A protein and the small-molecule ligand that binds it are described below.
Small molecule (SMILES): OC[C@H]1O[C@H](O)[C@@H](O)[C@@H](O)[C@@H]1O

Binding-site contacts:
Ligand atom C5 contacts residue TRP550 of chain 1.A at 2.9 Å (hydrophobic).
Ligand atom C4 contacts residue TRP550 of chain 1.A at 3.3 Å (hydrophobic).
Ligand atom O6 contacts residue CYS549 of chain 1.A at 4.5 Å.
Ligand atom O5 contacts residue CYS500 of chain 1.A at 4.3 Å.
Ligand atom O5 contacts residue CYS549 of chain 1.A at 4.4 Å.
Ligand atom O2 contacts residue TRP550 of chain 1.A at 3.7 Å.
Ligand atom O4 contacts residue TRP550 of chain 1.A at 3.9 Å.
Ligand atom O6 contacts residue CYS500 of chain 1.A at 4.3 Å.
Ligand atom O4 contacts residue ARG564 of chain 1.A at 2.7 Å (salt-bridge).
Ligand atom C3 contacts residue TRP550 of chain 1.A at 2.8 Å (hydrophobic).
Ligand atom C6 contacts residue ALA495 of chain 1.A at 4.0 Å (hydrophobic).
Ligand atom O3 contacts residue ALA495 of chain 1.A at 4.3 Å.
Ligand atom C4 contacts residue ALA495 of chain 1.A at 3.8 Å (hydrophobic).
Ligand atom O2 contacts residue ASP498 of chain 1.A at 2.9 Å.
Ligand atom O6 contacts residue ALA495 of chain 1.A at 3.6 Å (h-bond).
Ligand atom C2 contacts residue ASP498 of chain 1.A at 4.2 Å.
Ligand atom C2 contacts residue TRP550 of chain 1.A at 2.4 Å (hydrophobic).
Ligand atom C4 contacts residue ARG564 of chain 1.A at 3.6 Å.
Ligand atom C1 contacts residue TRP550 of chain 1.A at 1.4 Å (hydrophobic).
Ligand atom C3 contacts residue ARG564 of chain 1.A at 3.7 Å.
Ligand atom C6 contacts residue TRP550 of chain 1.A at 4.2 Å (hydrophobic).
Ligand atom O3 contacts residue TRP550 of chain 1.A at 4.2 Å.
Ligand atom O5 contacts residue TRP550 of chain 1.A at 2.4 Å.
Ligand atom C5 contacts residue ARG564 of chain 1.A at 4.0 Å.
Ligand atom O6 contacts residue ASP498 of chain 1.A at 4.4 Å.
Ligand atom O4 contacts residue ALA495 of chain 1.A at 3.9 Å.
Ligand atom O3 contacts residue VAL260 of chain 1.A at 4.4 Å.

Sequence of chain 1.A:
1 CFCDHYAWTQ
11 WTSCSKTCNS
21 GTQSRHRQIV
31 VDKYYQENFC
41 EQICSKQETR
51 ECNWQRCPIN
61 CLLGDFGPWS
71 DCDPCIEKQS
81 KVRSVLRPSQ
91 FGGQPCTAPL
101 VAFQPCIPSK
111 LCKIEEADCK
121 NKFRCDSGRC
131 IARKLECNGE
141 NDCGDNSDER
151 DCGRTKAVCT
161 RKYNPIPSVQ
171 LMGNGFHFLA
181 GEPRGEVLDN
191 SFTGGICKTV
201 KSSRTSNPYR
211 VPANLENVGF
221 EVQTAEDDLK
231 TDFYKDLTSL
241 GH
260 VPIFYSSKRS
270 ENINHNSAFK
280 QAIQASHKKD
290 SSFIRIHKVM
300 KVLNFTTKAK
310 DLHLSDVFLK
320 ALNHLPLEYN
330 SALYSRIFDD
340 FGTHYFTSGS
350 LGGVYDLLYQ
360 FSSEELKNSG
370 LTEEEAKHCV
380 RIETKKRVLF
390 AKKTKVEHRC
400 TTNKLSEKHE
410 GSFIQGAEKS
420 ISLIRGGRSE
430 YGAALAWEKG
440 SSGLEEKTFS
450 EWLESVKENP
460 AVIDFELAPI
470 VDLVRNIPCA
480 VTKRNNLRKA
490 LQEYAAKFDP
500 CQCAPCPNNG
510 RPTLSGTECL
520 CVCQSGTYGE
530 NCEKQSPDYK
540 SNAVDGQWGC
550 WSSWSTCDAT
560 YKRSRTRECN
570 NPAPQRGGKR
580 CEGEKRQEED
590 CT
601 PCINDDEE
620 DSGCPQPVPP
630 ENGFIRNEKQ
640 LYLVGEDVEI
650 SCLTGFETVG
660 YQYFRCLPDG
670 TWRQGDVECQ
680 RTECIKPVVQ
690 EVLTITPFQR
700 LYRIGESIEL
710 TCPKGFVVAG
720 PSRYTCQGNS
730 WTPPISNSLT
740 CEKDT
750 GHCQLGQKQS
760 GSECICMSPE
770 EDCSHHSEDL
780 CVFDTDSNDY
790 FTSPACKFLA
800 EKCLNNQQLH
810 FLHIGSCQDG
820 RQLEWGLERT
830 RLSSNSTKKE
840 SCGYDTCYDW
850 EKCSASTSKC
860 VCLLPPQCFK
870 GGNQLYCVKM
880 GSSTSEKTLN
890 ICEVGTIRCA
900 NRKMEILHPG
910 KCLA